This small molecule binds to this protein.
Small molecule (SMILES): CC(=O)N[C@@H]1[C@@H](O)[C@H](O)[C@@H](CO)O[C@H]1O

Binding-site contacts:
Ligand atom C3 contacts residue ASN234 of chain 1.A at 3.8 Å.
Ligand atom C8 contacts residue GLY232 of chain 1.A at 4.0 Å.
Ligand atom C2 contacts residue ASN234 of chain 1.A at 2.5 Å.
Ligand atom C8 contacts residue ASN234 of chain 1.A at 4.5 Å.
Ligand atom C4 contacts residue ASN234 of chain 1.A at 4.2 Å.
Ligand atom C1 contacts residue ASN234 of chain 1.A at 1.4 Å.
Ligand atom O5 contacts residue ASN234 of chain 1.A at 2.3 Å (h-bond).
Ligand atom C5 contacts residue ASN234 of chain 1.A at 3.6 Å.
Ligand atom N2 contacts residue ASN234 of chain 1.A at 3.0 Å (h-bond).
Ligand atom C7 contacts residue ASN234 of chain 1.A at 4.1 Å.

Sequence of chain 1.A:
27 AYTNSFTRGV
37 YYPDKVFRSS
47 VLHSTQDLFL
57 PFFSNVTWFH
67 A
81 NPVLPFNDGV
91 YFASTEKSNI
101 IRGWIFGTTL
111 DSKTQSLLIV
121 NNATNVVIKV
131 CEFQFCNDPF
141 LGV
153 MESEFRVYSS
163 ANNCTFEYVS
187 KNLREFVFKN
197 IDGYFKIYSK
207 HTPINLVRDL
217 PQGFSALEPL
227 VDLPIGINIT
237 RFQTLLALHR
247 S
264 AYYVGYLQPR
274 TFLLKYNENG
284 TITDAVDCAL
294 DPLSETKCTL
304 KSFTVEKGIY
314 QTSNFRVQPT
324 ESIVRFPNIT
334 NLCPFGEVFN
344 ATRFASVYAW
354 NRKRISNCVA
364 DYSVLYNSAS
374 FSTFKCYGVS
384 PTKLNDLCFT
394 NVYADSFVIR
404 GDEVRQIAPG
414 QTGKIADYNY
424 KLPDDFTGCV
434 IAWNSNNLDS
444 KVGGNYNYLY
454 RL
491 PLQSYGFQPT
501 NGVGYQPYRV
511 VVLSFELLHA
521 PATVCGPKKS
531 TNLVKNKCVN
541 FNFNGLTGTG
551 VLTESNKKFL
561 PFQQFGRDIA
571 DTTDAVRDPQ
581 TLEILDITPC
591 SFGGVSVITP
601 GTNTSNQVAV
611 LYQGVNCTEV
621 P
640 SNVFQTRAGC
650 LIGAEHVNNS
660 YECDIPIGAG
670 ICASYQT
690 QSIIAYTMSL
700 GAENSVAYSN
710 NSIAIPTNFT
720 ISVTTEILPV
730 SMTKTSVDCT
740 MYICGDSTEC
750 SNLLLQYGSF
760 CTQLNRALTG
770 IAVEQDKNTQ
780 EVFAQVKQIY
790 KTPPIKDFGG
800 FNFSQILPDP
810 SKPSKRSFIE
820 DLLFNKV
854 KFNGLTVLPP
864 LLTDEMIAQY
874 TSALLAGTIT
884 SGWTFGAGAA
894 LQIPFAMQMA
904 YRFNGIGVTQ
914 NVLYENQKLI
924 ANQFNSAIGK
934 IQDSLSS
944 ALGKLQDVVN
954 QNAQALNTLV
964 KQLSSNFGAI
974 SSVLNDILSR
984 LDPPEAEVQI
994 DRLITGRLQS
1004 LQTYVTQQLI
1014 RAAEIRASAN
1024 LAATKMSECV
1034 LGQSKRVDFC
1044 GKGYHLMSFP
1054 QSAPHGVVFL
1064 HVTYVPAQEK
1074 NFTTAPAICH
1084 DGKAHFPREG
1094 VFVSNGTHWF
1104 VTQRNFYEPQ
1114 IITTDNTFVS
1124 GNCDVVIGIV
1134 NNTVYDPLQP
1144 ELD